This small molecule binds to this protein.
Small molecule (SMILES): NC(N)=NCCC[C@H](NC(=O)[C@@H]1CCCN1)C(=O)N[C@H](C=O)Cc1cnc[nH]1

Sequence of chain 2.S:
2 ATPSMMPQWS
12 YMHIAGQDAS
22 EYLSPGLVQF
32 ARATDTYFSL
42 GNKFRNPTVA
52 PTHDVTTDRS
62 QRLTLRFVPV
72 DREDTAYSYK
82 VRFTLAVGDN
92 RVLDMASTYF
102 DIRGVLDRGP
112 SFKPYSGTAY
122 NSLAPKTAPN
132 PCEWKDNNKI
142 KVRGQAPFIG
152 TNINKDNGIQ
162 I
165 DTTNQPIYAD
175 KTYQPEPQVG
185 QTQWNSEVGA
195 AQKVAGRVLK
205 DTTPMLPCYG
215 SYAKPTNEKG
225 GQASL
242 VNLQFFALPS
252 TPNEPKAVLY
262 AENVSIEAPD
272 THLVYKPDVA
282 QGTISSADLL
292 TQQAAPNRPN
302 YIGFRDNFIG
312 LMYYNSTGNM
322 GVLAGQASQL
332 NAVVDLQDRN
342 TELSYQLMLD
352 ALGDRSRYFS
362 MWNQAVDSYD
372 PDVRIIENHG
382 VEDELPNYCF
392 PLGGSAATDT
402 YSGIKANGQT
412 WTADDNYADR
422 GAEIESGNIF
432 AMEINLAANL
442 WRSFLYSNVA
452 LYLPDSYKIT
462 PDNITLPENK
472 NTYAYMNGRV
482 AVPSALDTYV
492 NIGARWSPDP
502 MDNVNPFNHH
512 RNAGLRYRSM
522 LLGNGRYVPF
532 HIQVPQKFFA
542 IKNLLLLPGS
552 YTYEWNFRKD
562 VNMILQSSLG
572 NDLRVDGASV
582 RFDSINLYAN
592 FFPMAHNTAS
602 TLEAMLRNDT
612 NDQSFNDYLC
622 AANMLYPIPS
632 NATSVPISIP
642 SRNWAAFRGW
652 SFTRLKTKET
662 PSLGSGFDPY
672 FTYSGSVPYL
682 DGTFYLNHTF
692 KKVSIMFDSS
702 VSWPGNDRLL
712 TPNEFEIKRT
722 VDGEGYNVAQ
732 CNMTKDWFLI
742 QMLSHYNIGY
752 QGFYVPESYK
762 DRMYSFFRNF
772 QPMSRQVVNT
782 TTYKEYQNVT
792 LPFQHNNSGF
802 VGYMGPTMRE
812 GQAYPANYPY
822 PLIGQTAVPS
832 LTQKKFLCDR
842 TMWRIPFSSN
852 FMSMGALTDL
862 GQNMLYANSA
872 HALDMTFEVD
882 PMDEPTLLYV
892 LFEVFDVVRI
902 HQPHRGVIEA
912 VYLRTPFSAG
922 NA

Sequence of chain 2.Q:
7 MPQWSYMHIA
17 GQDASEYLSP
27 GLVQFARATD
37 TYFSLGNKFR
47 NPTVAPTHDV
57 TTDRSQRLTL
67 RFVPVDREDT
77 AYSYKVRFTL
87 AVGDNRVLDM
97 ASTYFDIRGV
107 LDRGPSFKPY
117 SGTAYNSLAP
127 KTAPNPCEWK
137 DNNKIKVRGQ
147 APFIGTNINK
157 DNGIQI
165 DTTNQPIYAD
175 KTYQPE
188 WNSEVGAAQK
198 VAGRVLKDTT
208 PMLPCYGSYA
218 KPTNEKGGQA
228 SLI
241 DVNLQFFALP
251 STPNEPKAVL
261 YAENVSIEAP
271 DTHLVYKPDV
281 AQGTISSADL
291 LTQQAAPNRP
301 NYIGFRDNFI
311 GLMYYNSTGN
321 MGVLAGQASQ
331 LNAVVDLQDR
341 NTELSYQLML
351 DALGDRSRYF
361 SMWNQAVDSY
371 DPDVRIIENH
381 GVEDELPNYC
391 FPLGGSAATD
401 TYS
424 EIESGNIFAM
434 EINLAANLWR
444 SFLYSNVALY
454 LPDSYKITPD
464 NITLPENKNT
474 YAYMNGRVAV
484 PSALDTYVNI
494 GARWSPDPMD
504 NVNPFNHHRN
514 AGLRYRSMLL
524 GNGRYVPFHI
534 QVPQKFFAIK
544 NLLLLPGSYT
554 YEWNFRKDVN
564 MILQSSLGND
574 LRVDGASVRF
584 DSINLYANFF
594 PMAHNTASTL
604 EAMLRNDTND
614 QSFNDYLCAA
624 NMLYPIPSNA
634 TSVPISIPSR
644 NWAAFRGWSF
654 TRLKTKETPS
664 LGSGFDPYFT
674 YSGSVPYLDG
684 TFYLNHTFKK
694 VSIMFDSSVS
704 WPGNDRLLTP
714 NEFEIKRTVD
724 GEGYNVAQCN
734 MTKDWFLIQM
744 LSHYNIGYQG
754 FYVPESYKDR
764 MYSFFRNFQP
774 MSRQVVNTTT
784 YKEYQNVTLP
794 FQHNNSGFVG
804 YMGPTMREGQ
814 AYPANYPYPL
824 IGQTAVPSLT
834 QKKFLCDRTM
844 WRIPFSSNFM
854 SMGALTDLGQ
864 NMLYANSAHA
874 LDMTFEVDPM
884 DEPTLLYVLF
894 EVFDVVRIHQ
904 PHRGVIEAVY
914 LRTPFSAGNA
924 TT

Binding-site contacts:
Ligand atom CB contacts residue ARG649 of chain 2.Q at 3.6 Å.
Ligand atom CD2 contacts residue GLU894 of chain 2.Q at 3.7 Å.
Ligand atom C contacts residue ARG845 of chain 2.Q at 3.6 Å.
Ligand atom CG contacts residue GLU894 of chain 2.Q at 3.9 Å.
Ligand atom CD contacts residue ASP897 of chain 2.Q at 3.5 Å.
Ligand atom CB contacts residue TYR619 of chain 2.Q at 3.0 Å (hydrophobic).
Ligand atom CG contacts residue ARG46 of chain 2.S at 3.9 Å.
Ligand atom N contacts residue CYS621 of chain 2.Q at 2.8 Å (h-bond).
Ligand atom N contacts residue TYR619 of chain 2.Q at 3.5 Å (h-bond).
Ligand atom CD contacts residue CYS621 of chain 2.Q at 3.6 Å (hydrophobic).
Ligand atom CE1 contacts residue MET843 of chain 2.Q at 3.6 Å (hydrophobic).
Ligand atom CB contacts residue TYR619 of chain 2.Q at 3.8 Å (hydrophobic).
Ligand atom NE2 contacts residue GLU894 of chain 2.Q at 4.1 Å.
Ligand atom ND1 contacts residue LEU620 of chain 2.Q at 3.0 Å.
Ligand atom O contacts residue ARG649 of chain 2.Q at 3.9 Å.
Ligand atom CA contacts residue TYR619 of chain 2.Q at 3.9 Å (hydrophobic).
Ligand atom CD contacts residue PHE896 of chain 2.Q at 4.1 Å (hydrophobic).
Ligand atom CD contacts residue ASN617 of chain 2.Q at 3.2 Å.
Ligand atom CD2 contacts residue ARG845 of chain 2.Q at 3.5 Å.
Ligand atom CD contacts residue ARG46 of chain 2.S at 4.1 Å.
Ligand atom CE1 contacts residue LEU348 of chain 2.Q at 3.9 Å (hydrophobic).
Ligand atom O contacts residue TYR619 of chain 2.Q at 2.6 Å.
Ligand atom CB contacts residue ALA857 of chain 2.Q at 3.9 Å (hydrophobic).
Ligand atom CG contacts residue TYR619 of chain 2.Q at 3.8 Å (hydrophobic).
Ligand atom O contacts residue ALA857 of chain 2.Q at 4.0 Å.
Ligand atom CG contacts residue PHE896 of chain 2.Q at 3.0 Å (hydrophobic).
Ligand atom N contacts residue ASP618 of chain 2.Q at 3.9 Å.
Ligand atom CA contacts residue CYS621 of chain 2.Q at 3.7 Å (hydrophobic).
Ligand atom CG contacts residue ASN617 of chain 2.Q at 4.1 Å.
Ligand atom N contacts residue ARG649 of chain 2.Q at 4.1 Å.
Ligand atom N contacts residue ASN617 of chain 2.Q at 3.6 Å.
Ligand atom CE1 contacts residue LEU620 of chain 2.Q at 3.5 Å (hydrophobic).
Ligand atom CB contacts residue GLU894 of chain 2.Q at 3.5 Å.
Ligand atom CB contacts residue ARG649 of chain 2.Q at 4.1 Å.
Ligand atom CA contacts residue ARG649 of chain 2.Q at 3.4 Å.
Ligand atom N contacts residue TYR619 of chain 2.Q at 3.6 Å.
Ligand atom C contacts residue TYR619 of chain 2.Q at 3.1 Å (hydrophobic).
Ligand atom CA contacts residue TYR619 of chain 2.Q at 3.8 Å (hydrophobic).
Ligand atom O contacts residue ARG845 of chain 2.Q at 3.8 Å.
Ligand atom CB contacts residue PHE896 of chain 2.Q at 3.3 Å (hydrophobic).